A protein and the small-molecule ligand that binds it are described below.
Small molecule (SMILES): O=C(O)CSc1nc(-c2cccc(Cl)c2)no1

Sequence of chain 1.A:
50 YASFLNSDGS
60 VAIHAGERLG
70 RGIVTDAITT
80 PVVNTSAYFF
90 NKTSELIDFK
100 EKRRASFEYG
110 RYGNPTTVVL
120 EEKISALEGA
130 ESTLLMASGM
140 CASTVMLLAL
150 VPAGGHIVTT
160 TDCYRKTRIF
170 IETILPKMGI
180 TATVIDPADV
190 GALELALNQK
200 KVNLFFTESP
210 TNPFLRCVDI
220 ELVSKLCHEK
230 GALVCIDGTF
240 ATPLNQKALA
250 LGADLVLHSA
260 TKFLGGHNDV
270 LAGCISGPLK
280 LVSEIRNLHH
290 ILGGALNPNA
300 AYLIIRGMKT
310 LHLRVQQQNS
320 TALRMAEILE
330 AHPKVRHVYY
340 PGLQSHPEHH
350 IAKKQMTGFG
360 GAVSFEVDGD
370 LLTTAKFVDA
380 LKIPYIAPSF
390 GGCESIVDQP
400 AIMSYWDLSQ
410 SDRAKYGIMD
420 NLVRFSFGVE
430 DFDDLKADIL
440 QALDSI

Binding-site contacts:
Ligand atom C3 contacts residue ILE395 of chain 1.A at 3.8 Å (hydrophobic).
Ligand atom C3 contacts residue SER388 of chain 1.A at 3.6 Å.
Ligand atom C1 contacts residue SER388 of chain 1.A at 3.7 Å.
Ligand atom C3 contacts residue ALA386 of chain 1.A at 3.6 Å (hydrophobic).
Ligand atom C6 contacts residue ARG423 of chain 1.A at 3.6 Å.
Ligand atom C5 contacts residue ARG423 of chain 1.A at 3.6 Å.
Ligand atom C contacts residue ARG423 of chain 1.A at 3.3 Å.
Ligand atom C1B contacts residue TYR163 of chain 1.A at 3.5 Å (hydrophobic).
Ligand atom C2 contacts residue PRO387 of chain 1.A at 3.8 Å (hydrophobic).
Ligand atom N2 contacts residue ASN211 of chain 1.A at 3.8 Å.
Ligand atom O2 contacts residue ARG164 of chain 1.A at 3.4 Å (salt-bridge).
Ligand atom CL5 contacts residue ALA361 of chain 1.A at 3.8 Å.
Ligand atom N2 contacts residue PHE389 of chain 1.A at 3.8 Å.
Ligand atom S3 contacts residue ARG423 of chain 1.A at 3.9 Å.
Ligand atom C2A contacts residue ARG423 of chain 1.A at 3.4 Å.
Ligand atom CL5 contacts residue PHE424 of chain 1.A at 3.7 Å.
Ligand atom O3 contacts residue TYR404 of chain 1.A at 3.7 Å.
Ligand atom O1 contacts residue TYR163 of chain 1.A at 3.3 Å.
Ligand atom O2 contacts residue ARG423 of chain 1.A at 3.6 Å.
Ligand atom C2 contacts residue ALA386 of chain 1.A at 3.5 Å (hydrophobic).
Ligand atom C2 contacts residue SER388 of chain 1.A at 3.4 Å.
Ligand atom N3 contacts residue PRO387 of chain 1.A at 3.8 Å.
Ligand atom CL5 contacts residue SER425 of chain 1.A at 3.5 Å.
Ligand atom C1A contacts residue ARG423 of chain 1.A at 3.3 Å.
Ligand atom C4 contacts residue ARG423 of chain 1.A at 3.7 Å.
Ligand atom N3 contacts residue ARG423 of chain 1.A at 3.1 Å (salt-bridge).
Ligand atom C2 contacts residue ASP397 of chain 1.A at 3.4 Å.
Ligand atom C4 contacts residue SER425 of chain 1.A at 3.6 Å.
Ligand atom N2 contacts residue ARG423 of chain 1.A at 3.3 Å (salt-bridge).
Ligand atom O3 contacts residue ARG423 of chain 1.A at 2.7 Å (salt-bridge).
Ligand atom C4 contacts residue ILE395 of chain 1.A at 3.8 Å (hydrophobic).
Ligand atom C1 contacts residue ARG423 of chain 1.A at 3.7 Å.
Ligand atom C contacts residue SER403 of chain 1.A at 3.5 Å.
Ligand atom S3 contacts residue SER403 of chain 1.A at 3.5 Å (h-bond).
Ligand atom O1 contacts residue ARG423 of chain 1.A at 3.3 Å (salt-bridge).
Ligand atom N3 contacts residue ASP397 of chain 1.A at 3.6 Å (salt-bridge).
Ligand atom C6 contacts residue PHE389 of chain 1.A at 3.6 Å (hydrophobic).
Ligand atom C1B contacts residue SER403 of chain 1.A at 3.9 Å.
Ligand atom C3 contacts residue ASP397 of chain 1.A at 3.6 Å.
Ligand atom O3 contacts residue SER403 of chain 1.A at 2.6 Å (h-bond).